The protein below binds the small molecule below.
Small molecule (SMILES): CC(=O)N[C@H]1[C@H](O[C@H]2[C@H](O)[C@@H](NC(C)=O)CO[C@@H]2CO)O[C@H](CO)[C@@H](O[C@@H]2O[C@H](CO[C@H]3O[C@H](CO)[C@@H](O)[C@H](O)[C@@H]3O)[C@@H](O)[C@H](O[C@H]3O[C@H](CO)[C@@H](O)[C@H](O)[C@@H]3O)[C@@H]2O)[C@@H]1O

Sequence of chain 19.E:
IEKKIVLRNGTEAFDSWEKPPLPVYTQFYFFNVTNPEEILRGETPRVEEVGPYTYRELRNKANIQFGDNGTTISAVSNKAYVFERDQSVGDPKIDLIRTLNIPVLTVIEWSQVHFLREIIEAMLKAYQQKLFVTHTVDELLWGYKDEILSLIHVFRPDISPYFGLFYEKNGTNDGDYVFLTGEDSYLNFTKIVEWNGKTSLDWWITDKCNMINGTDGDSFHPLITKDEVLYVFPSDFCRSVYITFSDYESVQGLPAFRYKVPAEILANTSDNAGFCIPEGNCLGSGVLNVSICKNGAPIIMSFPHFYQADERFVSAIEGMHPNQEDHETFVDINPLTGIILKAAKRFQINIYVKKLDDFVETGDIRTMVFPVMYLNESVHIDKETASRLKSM

Binding-site contacts:
Ligand atom C2 contacts residue ARG358 of chain 19.E at 4.3 Å.
Ligand atom C1 contacts residue ASP338 of chain 19.E at 4.3 Å.
Ligand atom C2 contacts residue ASN388 of chain 19.E at 2.5 Å.
Ligand atom C7 contacts residue TYR41 of chain 19.E at 3.5 Å (hydrophobic).
Ligand atom O7 contacts residue ASN388 of chain 19.E at 3.9 Å.
Ligand atom O5 contacts residue ASN388 of chain 19.E at 2.3 Å (h-bond).
Ligand atom C4 contacts residue ASN388 of chain 19.E at 4.2 Å.
Ligand atom O5 contacts residue TYR41 of chain 19.E at 4.4 Å.
Ligand atom C4 contacts residue ASP338 of chain 19.E at 4.3 Å.
Ligand atom C1 contacts residue ARG358 of chain 19.E at 3.7 Å.
Ligand atom O7 contacts residue GLN39 of chain 19.E at 2.9 Å (h-bond).
Ligand atom O6 contacts residue ARG358 of chain 19.E at 3.3 Å.
Ligand atom O7 contacts residue TYR41 of chain 19.E at 3.3 Å (h-bond).
Ligand atom O4 contacts residue TYR41 of chain 19.E at 3.5 Å (h-bond).
Ligand atom C5 contacts residue ASP338 of chain 19.E at 3.5 Å.
Ligand atom O6 contacts residue HIS339 of chain 19.E at 3.9 Å.
Ligand atom C6 contacts residue TYR41 of chain 19.E at 3.6 Å (hydrophobic).
Ligand atom C8 contacts residue SER390 of chain 19.E at 3.3 Å.
Ligand atom C7 contacts residue ASN388 of chain 19.E at 3.6 Å.
Ligand atom C5 contacts residue ASN388 of chain 19.E at 3.6 Å.
Ligand atom C8 contacts residue GLU61 of chain 19.E at 3.3 Å.
Ligand atom O6 contacts residue ASP338 of chain 19.E at 2.9 Å (salt-bridge).
Ligand atom C3 contacts residue ASN388 of chain 19.E at 3.8 Å.
Ligand atom C8 contacts residue TYR41 of chain 19.E at 3.6 Å (hydrophobic).
Ligand atom C3 contacts residue TYR41 of chain 19.E at 4.2 Å (hydrophobic).
Ligand atom C3 contacts residue ASP338 of chain 19.E at 4.5 Å.
Ligand atom C6 contacts residue ASP338 of chain 19.E at 3.3 Å.
Ligand atom C5 contacts residue TYR41 of chain 19.E at 3.4 Å (hydrophobic).
Ligand atom C4 contacts residue TYR41 of chain 19.E at 3.9 Å (hydrophobic).
Ligand atom O5 contacts residue ARG358 of chain 19.E at 3.4 Å (salt-bridge).
Ligand atom N2 contacts residue TYR41 of chain 19.E at 4.3 Å.
Ligand atom C7 contacts residue GLN39 of chain 19.E at 4.1 Å.
Ligand atom O4 contacts residue ASP338 of chain 19.E at 4.2 Å.
Ligand atom C6 contacts residue ARG358 of chain 19.E at 4.4 Å.
Ligand atom O6 contacts residue TYR41 of chain 19.E at 3.6 Å.
Ligand atom O5 contacts residue ASP338 of chain 19.E at 4.2 Å.
Ligand atom C7 contacts residue SER390 of chain 19.E at 4.2 Å.
Ligand atom C1 contacts residue ASN388 of chain 19.E at 1.4 Å.
Ligand atom N2 contacts residue ASN388 of chain 19.E at 2.9 Å (h-bond).
Ligand atom O6 contacts residue TYR386 of chain 19.E at 4.0 Å.